This small molecule binds to this protein.
Small molecule (SMILES): C[C@](CCn1ccc(-c2ccc(OCc3ccccc3)cc2)cc1=O)(C(=O)NO)S(C)(=O)=O

Sequence of chain 1.A:
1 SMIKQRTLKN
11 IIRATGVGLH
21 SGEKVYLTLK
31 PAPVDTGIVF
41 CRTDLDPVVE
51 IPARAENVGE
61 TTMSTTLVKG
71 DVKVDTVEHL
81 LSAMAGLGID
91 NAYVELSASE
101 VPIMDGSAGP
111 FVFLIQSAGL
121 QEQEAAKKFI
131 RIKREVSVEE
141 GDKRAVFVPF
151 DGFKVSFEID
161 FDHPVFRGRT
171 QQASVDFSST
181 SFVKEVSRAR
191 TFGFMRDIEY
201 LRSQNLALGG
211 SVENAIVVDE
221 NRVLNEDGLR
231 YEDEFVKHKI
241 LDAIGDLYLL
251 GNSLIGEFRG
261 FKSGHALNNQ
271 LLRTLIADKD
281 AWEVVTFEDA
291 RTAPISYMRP

Binding-site contacts:
Ligand atom O32 contacts residue MET63 of chain 1.A at 2.2 Å (h-bond).
Ligand atom C12 contacts residue HAY1 of chain 1.B at 0.1 Å.
Ligand atom O16 contacts residue HAY1 of chain 1.B at 0.3 Å (h-bond).
Ligand atom C01 contacts residue HAY1 of chain 1.B at 0.7 Å.
Ligand atom C10 contacts residue HAY1 of chain 1.B at 0.4 Å.
Ligand atom C08 contacts residue HAY1 of chain 1.B at 0.2 Å.
Ligand atom C20 contacts residue HAY1 of chain 1.B at 0.3 Å.
Ligand atom O27 contacts residue HAY1 of chain 1.B at 0.6 Å (h-bond).
Ligand atom C21 contacts residue HAY1 of chain 1.B at 1.1 Å.
Ligand atom C17 contacts residue HAY1 of chain 1.B at 0.3 Å.
Ligand atom C18 contacts residue HAY1 of chain 1.B at 0.6 Å.
Ligand atom N28 contacts residue HIS265 of chain 1.A at 2.9 Å (h-bond).
Ligand atom C13 contacts residue HAY1 of chain 1.B at 0.1 Å.
Ligand atom N05 contacts residue HAY1 of chain 1.B at 0.4 Å (h-bond).
Ligand atom C04 contacts residue HAY1 of chain 1.B at 0.5 Å.
Ligand atom N28 contacts residue HAY1 of chain 1.B at 0.3 Å (h-bond).
Ligand atom C14 contacts residue HAY1 of chain 1.B at 0.2 Å.
Ligand atom C19 contacts residue HAY1 of chain 1.B at 0.3 Å.
Ligand atom C03 contacts residue HAY1 of chain 1.B at 0.5 Å.
Ligand atom O29 contacts residue ZN1 of chain 1.D at 2.3 Å.
Ligand atom C25 contacts residue HAY1 of chain 1.B at 0.1 Å.
Ligand atom O27 contacts residue THR191 of chain 1.A at 2.3 Å (h-bond).
Ligand atom C02 contacts residue HAY1 of chain 1.B at 0.6 Å.
Ligand atom O11 contacts residue HAY1 of chain 1.B at 0.5 Å (h-bond).
Ligand atom O29 contacts residue GLU78 of chain 1.A at 2.4 Å (salt-bridge).
Ligand atom O32 contacts residue HAY1 of chain 1.B at 0.9 Å.
Ligand atom C26 contacts residue HAY1 of chain 1.B at 0.3 Å.
Ligand atom C09 contacts residue HAY1 of chain 1.B at 0.3 Å.
Ligand atom C31 contacts residue HAY1 of chain 1.B at 1.8 Å.
Ligand atom C26 contacts residue ZN1 of chain 1.D at 2.8 Å.
Ligand atom C15 contacts residue HAY1 of chain 1.B at 0.2 Å.
Ligand atom O29 contacts residue HAY1 of chain 1.B at 0.3 Å (h-bond).
Ligand atom C22 contacts residue HAY1 of chain 1.B at 2.0 Å.
Ligand atom C06 contacts residue HAY1 of chain 1.B at 0.3 Å.
Ligand atom C07 contacts residue HAY1 of chain 1.B at 0.2 Å.
Ligand atom O27 contacts residue ZN1 of chain 1.D at 2.2 Å.
Ligand atom O33 contacts residue HAY1 of chain 1.B at 1.9 Å (h-bond).
Ligand atom C23 contacts residue HAY1 of chain 1.B at 1.7 Å.
Ligand atom C24 contacts residue HAY1 of chain 1.B at 0.2 Å.
Ligand atom S30 contacts residue HAY1 of chain 1.B at 0.7 Å.